Binding-site contacts:
Ligand atom C4 contacts residue ASN353 of chain 1.A at 4.2 Å.
Ligand atom O7 contacts residue ASN353 of chain 1.A at 3.5 Å (h-bond).
Ligand atom C5 contacts residue ASN353 of chain 1.A at 3.7 Å.
Ligand atom C1 contacts residue THR355 of chain 1.A at 4.2 Å.
Ligand atom O3 contacts residue NAG2 of chain 1.W at 4.0 Å.
Ligand atom C8 contacts residue THR457 of chain 1.A at 3.8 Å.
Ligand atom O5 contacts residue THR387 of chain 1.A at 4.4 Å.
Ligand atom C8 contacts residue NAG2 of chain 1.W at 3.7 Å.
Ligand atom C2 contacts residue ASN353 of chain 1.A at 2.4 Å.
Ligand atom O7 contacts residue ILE459 of chain 1.A at 4.1 Å.
Ligand atom C7 contacts residue NAG2 of chain 1.W at 3.8 Å.
Ligand atom O7 contacts residue NAG2 of chain 1.W at 3.5 Å.
Ligand atom O6 contacts residue THR387 of chain 1.A at 4.1 Å.
Ligand atom C1 contacts residue ASN353 of chain 1.A at 1.5 Å.
Ligand atom N2 contacts residue ASN353 of chain 1.A at 2.9 Å (h-bond).
Ligand atom O5 contacts residue THR355 of chain 1.A at 3.6 Å.
Ligand atom O5 contacts residue ASN353 of chain 1.A at 2.4 Å (h-bond).
Ligand atom C7 contacts residue THR457 of chain 1.A at 4.2 Å.
Ligand atom C3 contacts residue ASN353 of chain 1.A at 3.7 Å.
Ligand atom C7 contacts residue ILE459 of chain 1.A at 4.4 Å (hydrophobic).
Ligand atom O6 contacts residue THR355 of chain 1.A at 4.2 Å.
Ligand atom C7 contacts residue ASN353 of chain 1.A at 3.4 Å.
Ligand atom C8 contacts residue ASN455 of chain 1.A at 4.1 Å.
Ligand atom N2 contacts residue THR457 of chain 1.A at 4.3 Å.
Ligand atom C8 contacts residue NAG1 of chain 1.W at 3.6 Å.
Ligand atom C8 contacts residue ILE459 of chain 1.A at 4.2 Å (hydrophobic).

A protein and the small-molecule ligand that binds it are described below.
Small molecule (SMILES): CC(=O)N[C@H]1[C@H](O[C@H]2[C@H](O)[C@@H](NC(C)=O)CO[C@@H]2CO)O[C@H](CO)[C@@H](O)[C@@H]1O

Sequence of chain 1.A:
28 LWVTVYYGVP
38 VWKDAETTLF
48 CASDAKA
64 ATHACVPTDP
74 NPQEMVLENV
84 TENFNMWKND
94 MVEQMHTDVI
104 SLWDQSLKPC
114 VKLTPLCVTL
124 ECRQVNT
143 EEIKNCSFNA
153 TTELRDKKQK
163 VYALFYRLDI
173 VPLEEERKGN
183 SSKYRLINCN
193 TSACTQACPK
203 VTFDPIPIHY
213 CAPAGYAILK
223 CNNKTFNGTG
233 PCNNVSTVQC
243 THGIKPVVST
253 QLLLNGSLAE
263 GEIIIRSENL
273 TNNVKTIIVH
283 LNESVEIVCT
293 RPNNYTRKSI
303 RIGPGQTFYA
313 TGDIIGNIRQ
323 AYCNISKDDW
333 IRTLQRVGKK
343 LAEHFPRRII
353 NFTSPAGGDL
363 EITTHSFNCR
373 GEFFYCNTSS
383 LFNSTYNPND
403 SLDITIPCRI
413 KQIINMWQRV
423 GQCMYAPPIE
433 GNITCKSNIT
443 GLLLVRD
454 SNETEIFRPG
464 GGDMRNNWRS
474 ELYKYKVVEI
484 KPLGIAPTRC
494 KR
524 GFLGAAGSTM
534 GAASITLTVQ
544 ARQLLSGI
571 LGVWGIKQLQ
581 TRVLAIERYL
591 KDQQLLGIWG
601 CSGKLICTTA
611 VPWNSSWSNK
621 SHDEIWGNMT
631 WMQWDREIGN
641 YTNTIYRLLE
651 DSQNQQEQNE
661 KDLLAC